Binding-site contacts:
Ligand atom C2 contacts residue ALA158 of chain 23.H at 3.7 Å (hydrophobic).
Ligand atom OAH contacts residue ARG157 of chain 23.H at 3.1 Å (salt-bridge).
Ligand atom O6B contacts residue HIS94 of chain 23.H at 4.0 Å.
Ligand atom O6A contacts residue HIS94 of chain 23.H at 3.2 Å (h-bond).
Ligand atom O6B contacts residue LEU62 of chain 23.H at 4.0 Å.
Ligand atom OAH contacts residue LEU2 of chain 23.H at 2.8 Å (h-bond).
Ligand atom O4 contacts residue LYS156 of chain 23.H at 3.5 Å.
Ligand atom O4 contacts residue HIS155 of chain 23.H at 3.5 Å (h-bond).
Ligand atom O3 contacts residue ARG157 of chain 23.H at 3.3 Å (salt-bridge).
Ligand atom SAG contacts residue THR4 of chain 23.H at 3.9 Å.
Ligand atom C3 contacts residue ARG157 of chain 23.H at 3.7 Å.
Ligand atom C4 contacts residue LYS156 of chain 23.H at 4.0 Å.
Ligand atom OAH contacts residue ASP3 of chain 23.H at 4.0 Å.
Ligand atom OAF contacts residue ALA158 of chain 23.H at 3.3 Å.
Ligand atom O3 contacts residue ALA158 of chain 23.H at 3.0 Å (h-bond).
Ligand atom O6B contacts residue HIS155 of chain 23.H at 3.3 Å (h-bond).
Ligand atom OAH contacts residue THR4 of chain 23.H at 3.7 Å.
Ligand atom C3 contacts residue ALA158 of chain 23.H at 4.0 Å (hydrophobic).
Ligand atom OAF contacts residue ARG157 of chain 23.H at 2.8 Å (salt-bridge).
Ligand atom O6A contacts residue HIS155 of chain 23.H at 3.8 Å.
Ligand atom O5 contacts residue HIS155 of chain 23.H at 3.6 Å.
Ligand atom O5B contacts residue LYS156 of chain 23.H at 3.3 Å.
Ligand atom O3 contacts residue LYS156 of chain 23.H at 3.0 Å.
Ligand atom C6 contacts residue HIS94 of chain 23.H at 3.9 Å.
Ligand atom OAF contacts residue THR4 of chain 23.H at 2.9 Å (h-bond).
Ligand atom O6B contacts residue LYS156 of chain 23.H at 3.3 Å.
Ligand atom C6 contacts residue SER93 of chain 23.H at 4.0 Å.
Ligand atom C5 contacts residue HIS155 of chain 23.H at 4.0 Å.
Ligand atom O4 contacts residue SER93 of chain 23.H at 3.0 Å (h-bond).
Ligand atom OBI contacts residue LYS156 of chain 23.H at 4.0 Å.
Ligand atom O5 contacts residue ARG157 of chain 23.H at 3.8 Å.
Ligand atom O6B contacts residue ARG157 of chain 23.H at 3.3 Å (salt-bridge).
Ligand atom O6A contacts residue SER93 of chain 23.H at 3.2 Å.
Ligand atom C6 contacts residue HIS155 of chain 23.H at 3.4 Å.
Ligand atom C3 contacts residue LYS156 of chain 23.H at 4.0 Å.
Ligand atom O5 contacts residue LYS156 of chain 23.H at 3.4 Å.
Ligand atom O6A contacts residue LEU62 of chain 23.H at 3.4 Å.
Ligand atom C5 contacts residue LEU62 of chain 23.H at 3.8 Å (hydrophobic).
Ligand atom SAG contacts residue ARG157 of chain 23.H at 3.6 Å (salt-bridge).
Ligand atom C6 contacts residue LEU62 of chain 23.H at 3.5 Å (hydrophobic).

Sequence of chain 23.H:
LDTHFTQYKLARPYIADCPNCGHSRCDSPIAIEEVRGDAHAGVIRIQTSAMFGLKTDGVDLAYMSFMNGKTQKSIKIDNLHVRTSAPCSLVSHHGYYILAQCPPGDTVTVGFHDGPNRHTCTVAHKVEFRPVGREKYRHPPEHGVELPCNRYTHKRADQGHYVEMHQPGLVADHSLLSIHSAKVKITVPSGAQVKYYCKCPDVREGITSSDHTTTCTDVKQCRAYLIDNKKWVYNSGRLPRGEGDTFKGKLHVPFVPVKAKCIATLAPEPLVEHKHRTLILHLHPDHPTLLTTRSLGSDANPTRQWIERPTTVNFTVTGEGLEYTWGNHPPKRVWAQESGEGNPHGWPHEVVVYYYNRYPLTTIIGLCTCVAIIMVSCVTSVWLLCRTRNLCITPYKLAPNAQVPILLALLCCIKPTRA

The protein below binds the small molecule below.
Small molecule (SMILES): O=C(O)[C@@H]1O[C@H](O[C@H]2[C@@H](OS(=O)(=O)O)O[C@@H](O)[C@H](NS(=O)(=O)O)[C@H]2O)[C@@H](OS(=O)(=O)O)[C@H](O)[C@@H]1O